Sequence of chain 1.C:
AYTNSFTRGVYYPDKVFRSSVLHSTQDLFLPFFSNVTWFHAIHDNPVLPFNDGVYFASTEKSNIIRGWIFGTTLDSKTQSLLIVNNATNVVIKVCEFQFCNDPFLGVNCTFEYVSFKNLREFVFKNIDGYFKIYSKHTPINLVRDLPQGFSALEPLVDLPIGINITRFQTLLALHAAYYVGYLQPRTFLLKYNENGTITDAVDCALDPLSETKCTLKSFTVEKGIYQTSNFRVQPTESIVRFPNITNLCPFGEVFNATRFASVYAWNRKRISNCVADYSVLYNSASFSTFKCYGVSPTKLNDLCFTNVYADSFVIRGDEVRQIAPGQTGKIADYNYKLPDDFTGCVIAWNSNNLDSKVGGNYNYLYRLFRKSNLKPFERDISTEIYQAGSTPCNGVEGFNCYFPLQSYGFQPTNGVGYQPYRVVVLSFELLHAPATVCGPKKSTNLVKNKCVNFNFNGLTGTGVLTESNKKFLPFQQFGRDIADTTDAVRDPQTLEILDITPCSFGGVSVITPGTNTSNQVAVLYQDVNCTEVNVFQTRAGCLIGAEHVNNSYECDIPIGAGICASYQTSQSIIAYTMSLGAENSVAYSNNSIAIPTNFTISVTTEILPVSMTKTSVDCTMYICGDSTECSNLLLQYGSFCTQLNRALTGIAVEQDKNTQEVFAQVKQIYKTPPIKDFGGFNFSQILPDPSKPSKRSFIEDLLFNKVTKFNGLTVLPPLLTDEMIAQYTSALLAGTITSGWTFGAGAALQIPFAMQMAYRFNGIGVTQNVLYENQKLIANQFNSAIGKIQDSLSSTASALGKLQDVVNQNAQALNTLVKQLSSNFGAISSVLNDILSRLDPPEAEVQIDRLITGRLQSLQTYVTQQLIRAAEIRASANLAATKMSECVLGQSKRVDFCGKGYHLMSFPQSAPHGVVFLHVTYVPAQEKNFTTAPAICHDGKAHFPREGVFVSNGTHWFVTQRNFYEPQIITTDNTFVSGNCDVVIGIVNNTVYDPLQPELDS

A small-molecule ligand and the protein it binds are described below.
Small molecule (SMILES): CC(=O)N[C@@H]1[C@@H](O)[C@H](O)[C@@H](CO)O[C@H]1O

Binding-site contacts:
Ligand atom C1 contacts residue ASN282 of chain 1.C at 1.4 Å.
Ligand atom C8 contacts residue ASN280 of chain 1.C at 3.5 Å.
Ligand atom C7 contacts residue ASN280 of chain 1.C at 4.0 Å.
Ligand atom C7 contacts residue ASN282 of chain 1.C at 3.2 Å.
Ligand atom C5 contacts residue ASN282 of chain 1.C at 3.7 Å.
Ligand atom C4 contacts residue ASN282 of chain 1.C at 4.2 Å.
Ligand atom C3 contacts residue ASN282 of chain 1.C at 3.8 Å.
Ligand atom C8 contacts residue ASN282 of chain 1.C at 4.1 Å.
Ligand atom O7 contacts residue ASN280 of chain 1.C at 3.7 Å.
Ligand atom O5 contacts residue ASN282 of chain 1.C at 2.4 Å (h-bond).
Ligand atom O7 contacts residue ASN282 of chain 1.C at 3.2 Å (h-bond).
Ligand atom N2 contacts residue ASN282 of chain 1.C at 2.9 Å (h-bond).
Ligand atom C2 contacts residue ASN282 of chain 1.C at 2.5 Å.
Ligand atom C8 contacts residue GLU281 of chain 1.C at 3.4 Å.